Binding-site contacts:
Ligand atom O4 contacts residue CA1 of chain 1.O at 2.5 Å.
Ligand atom O3 contacts residue ASP105 of chain 1.C at 3.0 Å (salt-bridge).
Ligand atom C4 contacts residue F1A1 of chain 1.R at 3.3 Å.
Ligand atom O4 contacts residue GLU96 of chain 1.C at 3.4 Å (salt-bridge).
Ligand atom C3 contacts residue CA1 of chain 1.O at 3.4 Å.
Ligand atom C3 contacts residue CA1 of chain 1.P at 3.4 Å.
Ligand atom C4 contacts residue SER23 of chain 1.C at 3.7 Å.
Ligand atom C4 contacts residue ASP97 of chain 1.C at 3.4 Å.
Ligand atom C3 contacts residue ASP100 of chain 1.C at 3.2 Å.
Ligand atom C6 contacts residue ASP97 of chain 1.C at 3.1 Å.
Ligand atom O4 contacts residue ASP97 of chain 1.C at 2.6 Å (salt-bridge).
Ligand atom O3 contacts residue ASP102 of chain 1.C at 2.9 Å (salt-bridge).
Ligand atom O4 contacts residue ASP100 of chain 1.C at 3.6 Å.
Ligand atom C1 contacts residue SER24 of chain 1.C at 3.7 Å.
Ligand atom C4 contacts residue CA1 of chain 1.O at 3.3 Å.
Ligand atom O2 contacts residue ASP105 of chain 1.C at 3.8 Å.
Ligand atom C4 contacts residue CA1 of chain 1.P at 3.9 Å.
Ligand atom C6 contacts residue SER24 of chain 1.C at 3.8 Å.
Ligand atom O3 contacts residue CA1 of chain 1.P at 2.5 Å.
Ligand atom C3 contacts residue ASP105 of chain 1.C at 3.7 Å.
Ligand atom C5 contacts residue SER23 of chain 1.C at 3.7 Å.
Ligand atom O2 contacts residue GLY115 of chain 1.D at 2.5 Å (h-bond).
Ligand atom O4 contacts residue ASP105 of chain 1.C at 3.3 Å (salt-bridge).
Ligand atom O3 contacts residue ASP100 of chain 1.C at 2.6 Å (salt-bridge).
Ligand atom C7 contacts residue SER24 of chain 1.C at 3.7 Å.
Ligand atom O4 contacts residue F1A1 of chain 1.R at 3.1 Å (h-bond).
Ligand atom O5 contacts residue SER23 of chain 1.C at 3.6 Å.
Ligand atom O2 contacts residue SER23 of chain 1.C at 3.3 Å.
Ligand atom C2 contacts residue GLY115 of chain 1.D at 3.4 Å.
Ligand atom C4 contacts residue ASP105 of chain 1.C at 3.3 Å.
Ligand atom C5 contacts residue ASP97 of chain 1.C at 3.8 Å.
Ligand atom O5 contacts residue F1A1 of chain 1.R at 3.7 Å.
Ligand atom O5 contacts residue SER24 of chain 1.C at 3.0 Å (h-bond).
Ligand atom O3 contacts residue CA1 of chain 1.O at 2.5 Å.
Ligand atom C6 contacts residue SER23 of chain 1.C at 3.2 Å.
Ligand atom C6 contacts residue F1A1 of chain 1.R at 1.5 Å.
Ligand atom C5 contacts residue F1A1 of chain 1.R at 2.5 Å.
Ligand atom C2 contacts residue CA1 of chain 1.P at 3.4 Å.
Ligand atom O2 contacts residue CA1 of chain 1.P at 2.5 Å.
Ligand atom O2 contacts residue ASN22 of chain 1.C at 3.0 Å (h-bond).

Sequence of chain 1.D:
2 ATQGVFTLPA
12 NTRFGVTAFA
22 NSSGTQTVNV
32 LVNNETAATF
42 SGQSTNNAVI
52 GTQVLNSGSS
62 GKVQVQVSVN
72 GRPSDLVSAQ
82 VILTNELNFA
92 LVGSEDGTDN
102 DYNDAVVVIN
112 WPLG

The small molecule below binds the protein below.
Small molecule (SMILES): CO[C@H]1O[C@H](CO)[C@@H](O)[C@H](O)[C@@H]1O

Sequence of chain 1.C:
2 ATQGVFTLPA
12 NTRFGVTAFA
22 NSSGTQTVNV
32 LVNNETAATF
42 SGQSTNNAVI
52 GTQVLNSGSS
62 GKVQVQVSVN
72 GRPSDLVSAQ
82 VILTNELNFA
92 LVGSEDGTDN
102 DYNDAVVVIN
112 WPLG